Binding-site contacts:
Ligand atom C3 contacts residue HIS180 of chain 3.A at 4.3 Å.
Ligand atom O4 contacts residue GLN266 of chain 3.A at 4.5 Å.
Ligand atom O4 contacts residue HIS180 of chain 3.A at 4.2 Å.
Ligand atom C2 contacts residue ASP182 of chain 3.A at 4.0 Å.
Ligand atom C1 contacts residue ARG331 of chain 3.A at 3.4 Å.
Ligand atom C5 contacts residue MET177 of chain 3.A at 4.1 Å (hydrophobic).
Ligand atom O1 contacts residue ARG331 of chain 3.A at 3.8 Å.
Ligand atom C2 contacts residue PHE267 of chain 3.A at 3.9 Å (hydrophobic).
Ligand atom C4 contacts residue PHE267 of chain 3.A at 4.1 Å (hydrophobic).
Ligand atom C5 contacts residue HIS180 of chain 3.A at 4.0 Å.
Ligand atom C3 contacts residue PHE267 of chain 3.A at 4.1 Å (hydrophobic).
Ligand atom O2 contacts residue ASP182 of chain 3.A at 3.2 Å.
Ligand atom C1 contacts residue TYR185 of chain 3.A at 3.6 Å (hydrophobic).
Ligand atom O3 contacts residue ASP182 of chain 3.A at 3.9 Å.
Ligand atom C5 contacts residue FE21 of chain 3.C at 3.9 Å.
Ligand atom O4 contacts residue MET177 of chain 3.A at 3.2 Å.
Ligand atom C3 contacts residue GLY183 of chain 3.A at 4.5 Å.
Ligand atom O3 contacts residue ARG329 of chain 3.A at 4.2 Å.
Ligand atom C4 contacts residue ARG329 of chain 3.A at 4.4 Å.
Ligand atom C2 contacts residue GLY183 of chain 3.A at 3.5 Å.
Ligand atom O2 contacts residue ARG331 of chain 3.A at 2.2 Å (salt-bridge).
Ligand atom O1 contacts residue ASP182 of chain 3.A at 4.4 Å.
Ligand atom C3 contacts residue ASP182 of chain 3.A at 3.6 Å.
Ligand atom O4 contacts residue ILE264 of chain 3.A at 4.0 Å.
Ligand atom O2 contacts residue ARG329 of chain 3.A at 4.1 Å.
Ligand atom O1 contacts residue GLY183 of chain 3.A at 3.3 Å (h-bond).
Ligand atom C5 contacts residue ASP182 of chain 3.A at 4.4 Å.
Ligand atom C3 contacts residue FE21 of chain 3.C at 4.4 Å.
Ligand atom O3 contacts residue FE21 of chain 3.C at 2.9 Å.
Ligand atom O2 contacts residue GLY183 of chain 3.A at 4.0 Å.
Ligand atom O3 contacts residue HIS180 of chain 3.A at 3.6 Å (h-bond).
Ligand atom C1 contacts residue ASP182 of chain 3.A at 3.8 Å.
Ligand atom O3 contacts residue MET177 of chain 3.A at 4.2 Å.
Ligand atom C5 contacts residue ILE264 of chain 3.A at 4.4 Å (hydrophobic).
Ligand atom O1 contacts residue TYR185 of chain 3.A at 3.1 Å.
Ligand atom C1 contacts residue GLY183 of chain 3.A at 3.4 Å.
Ligand atom C2 contacts residue TYR185 of chain 3.A at 3.4 Å (hydrophobic).
Ligand atom C3 contacts residue ILE264 of chain 3.A at 4.0 Å (hydrophobic).

Sequence of chain 3.A:
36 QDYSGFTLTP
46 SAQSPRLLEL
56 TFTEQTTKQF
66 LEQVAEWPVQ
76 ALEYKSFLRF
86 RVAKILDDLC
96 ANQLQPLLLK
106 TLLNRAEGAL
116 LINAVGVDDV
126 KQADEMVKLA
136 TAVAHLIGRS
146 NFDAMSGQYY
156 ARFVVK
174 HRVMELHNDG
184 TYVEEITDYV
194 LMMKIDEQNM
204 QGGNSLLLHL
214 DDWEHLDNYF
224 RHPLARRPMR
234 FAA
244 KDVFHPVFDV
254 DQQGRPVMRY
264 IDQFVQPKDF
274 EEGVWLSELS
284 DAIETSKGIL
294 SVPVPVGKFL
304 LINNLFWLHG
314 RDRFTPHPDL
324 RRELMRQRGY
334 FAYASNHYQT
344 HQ

A protein and the small-molecule ligand that binds it are described below.
Small molecule (SMILES): O=C(O)CCCC(=O)O